Binding-site contacts:
Ligand atom O6 contacts residue LYS993 of chain 1.G at 4.3 Å.
Ligand atom C4B contacts residue PHE989 of chain 1.G at 3.9 Å (hydrophobic).
Ligand atom O2 contacts residue ASN771 of chain 1.G at 4.3 Å.
Ligand atom O43 contacts residue TYR994 of chain 1.G at 3.2 Å (h-bond).
Ligand atom C5B contacts residue PHE989 of chain 1.G at 3.9 Å (hydrophobic).
Ligand atom C6B contacts residue PHE989 of chain 1.G at 3.6 Å (hydrophobic).
Ligand atom O42 contacts residue TYR994 of chain 1.G at 4.3 Å.
Ligand atom C3B contacts residue ILE988 of chain 1.G at 4.0 Å (hydrophobic).
Ligand atom C3C contacts residue VAL991 of chain 1.G at 4.3 Å (hydrophobic).
Ligand atom C2A contacts residue LEU774 of chain 1.G at 4.1 Å (hydrophobic).
Ligand atom O51 contacts residue LYS993 of chain 1.G at 3.7 Å.
Ligand atom O42 contacts residue LYS993 of chain 1.G at 4.0 Å.
Ligand atom O12 contacts residue SER772 of chain 1.G at 3.6 Å (h-bond).
Ligand atom P5 contacts residue LYS993 of chain 1.G at 3.4 Å.
Ligand atom O41 contacts residue TYR994 of chain 1.G at 3.3 Å (h-bond).
Ligand atom O4 contacts residue LYS993 of chain 1.G at 4.0 Å.
Ligand atom C3A contacts residue LEU774 of chain 1.G at 3.7 Å (hydrophobic).
Ligand atom O3C contacts residue TRP875 of chain 1.G at 4.0 Å.
Ligand atom C5 contacts residue LYS993 of chain 1.G at 3.4 Å.
Ligand atom C1C contacts residue ASN992 of chain 1.G at 4.0 Å.
Ligand atom C2B contacts residue ILE988 of chain 1.G at 4.2 Å (hydrophobic).
Ligand atom C7A contacts residue ILE777 of chain 1.G at 4.0 Å (hydrophobic).
Ligand atom C2B contacts residue ASN992 of chain 1.G at 4.2 Å.
Ligand atom P4 contacts residue TYR994 of chain 1.G at 3.8 Å.
Ligand atom O43 contacts residue LYS993 of chain 1.G at 2.5 Å (salt-bridge).
Ligand atom C5A contacts residue TRP875 of chain 1.G at 3.9 Å (hydrophobic).
Ligand atom C4A contacts residue TRP875 of chain 1.G at 3.7 Å (hydrophobic).
Ligand atom C5B contacts residue THR878 of chain 1.G at 3.9 Å.
Ligand atom O53 contacts residue LYS993 of chain 1.G at 2.4 Å (salt-bridge).
Ligand atom O2C contacts residue TRP875 of chain 1.G at 3.9 Å.
Ligand atom O11 contacts residue SER772 of chain 1.G at 3.7 Å.
Ligand atom O3C contacts residue VAL991 of chain 1.G at 4.1 Å.
Ligand atom C2B contacts residue VAL991 of chain 1.G at 3.7 Å (hydrophobic).
Ligand atom C3C contacts residue ASN992 of chain 1.G at 3.8 Å.
Ligand atom C3B contacts residue TRP875 of chain 1.G at 4.2 Å (hydrophobic).
Ligand atom C5B contacts residue ILE988 of chain 1.G at 3.7 Å (hydrophobic).
Ligand atom O5 contacts residue LYS993 of chain 1.G at 3.8 Å.
Ligand atom C4 contacts residue LYS993 of chain 1.G at 4.2 Å.
Ligand atom P4 contacts residue LYS993 of chain 1.G at 3.6 Å.
Ligand atom C3B contacts residue VAL991 of chain 1.G at 4.2 Å (hydrophobic).

Sequence of chain 1.G:
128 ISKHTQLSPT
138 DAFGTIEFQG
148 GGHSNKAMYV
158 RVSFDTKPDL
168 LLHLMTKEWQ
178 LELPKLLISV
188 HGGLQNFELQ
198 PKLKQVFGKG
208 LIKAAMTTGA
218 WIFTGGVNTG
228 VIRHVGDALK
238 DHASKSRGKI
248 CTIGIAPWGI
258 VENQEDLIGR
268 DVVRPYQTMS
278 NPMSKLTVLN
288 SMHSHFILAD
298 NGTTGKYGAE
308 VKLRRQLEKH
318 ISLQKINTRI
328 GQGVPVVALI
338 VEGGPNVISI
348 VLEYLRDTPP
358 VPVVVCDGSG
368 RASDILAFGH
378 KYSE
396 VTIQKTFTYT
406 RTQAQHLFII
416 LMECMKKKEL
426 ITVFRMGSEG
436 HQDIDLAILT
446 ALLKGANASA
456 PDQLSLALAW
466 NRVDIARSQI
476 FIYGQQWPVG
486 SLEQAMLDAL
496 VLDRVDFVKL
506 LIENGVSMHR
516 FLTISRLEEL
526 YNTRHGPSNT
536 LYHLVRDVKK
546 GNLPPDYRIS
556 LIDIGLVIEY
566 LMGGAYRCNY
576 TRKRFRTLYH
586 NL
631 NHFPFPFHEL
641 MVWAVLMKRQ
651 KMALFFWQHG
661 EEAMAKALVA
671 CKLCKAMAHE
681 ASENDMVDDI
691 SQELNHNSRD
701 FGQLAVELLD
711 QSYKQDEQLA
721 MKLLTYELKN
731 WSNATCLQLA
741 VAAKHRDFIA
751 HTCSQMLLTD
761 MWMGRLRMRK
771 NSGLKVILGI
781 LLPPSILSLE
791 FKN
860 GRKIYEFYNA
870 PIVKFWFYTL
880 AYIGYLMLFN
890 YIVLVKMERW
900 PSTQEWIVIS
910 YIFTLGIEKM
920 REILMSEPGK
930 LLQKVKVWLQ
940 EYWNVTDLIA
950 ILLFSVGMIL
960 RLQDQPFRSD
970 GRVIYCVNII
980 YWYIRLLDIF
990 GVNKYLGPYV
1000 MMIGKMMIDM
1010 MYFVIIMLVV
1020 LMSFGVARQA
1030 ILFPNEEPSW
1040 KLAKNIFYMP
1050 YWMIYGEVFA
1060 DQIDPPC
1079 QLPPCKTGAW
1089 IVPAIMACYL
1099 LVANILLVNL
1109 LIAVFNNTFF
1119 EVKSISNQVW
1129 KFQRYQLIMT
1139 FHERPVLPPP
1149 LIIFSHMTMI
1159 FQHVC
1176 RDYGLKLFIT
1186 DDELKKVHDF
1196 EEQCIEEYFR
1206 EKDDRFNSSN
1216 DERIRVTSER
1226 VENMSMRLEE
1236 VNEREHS

A protein and the small-molecule ligand that binds it are described below.
Small molecule (SMILES): CCCCCCCC(=O)OC[C@H](COP(=O)(O)O[C@@H]1[C@H](O)[C@H](O)[C@@H](OP(=O)(O)O)[C@H](OP(=O)(O)O)[C@H]1O)OC(=O)CCCCCCC